Binding-site contacts:
Ligand atom C1 contacts residue ASP70 of chain 1.B at 3.3 Å.
Ligand atom C7 contacts residue GLY61 of chain 1.B at 3.7 Å.
Ligand atom C17 contacts residue MET73 of chain 1.B at 3.6 Å (hydrophobic).
Ligand atom C9 contacts residue GLY61 of chain 1.B at 3.2 Å.
Ligand atom O contacts residue TYR65 of chain 1.B at 3.7 Å.
Ligand atom O1 contacts residue LYS17 of chain 1.B at 2.8 Å (salt-bridge).
Ligand atom N contacts residue GLU64 of chain 1.B at 3.1 Å (salt-bridge).
Ligand atom C2 contacts residue ARG69 of chain 1.B at 3.7 Å.
Ligand atom C13 contacts residue LYS17 of chain 1.B at 3.5 Å.
Ligand atom C8 contacts residue TYR97 of chain 1.B at 3.6 Å (hydrophobic).
Ligand atom O contacts residue ARG69 of chain 1.B at 3.3 Å.
Ligand atom C13 contacts residue GLY11 of chain 1.B at 3.1 Å.
Ligand atom C4 contacts residue GLU64 of chain 1.B at 3.2 Å.
Ligand atom O1 contacts residue GDP1 of chain 1.J at 3.7 Å.
Ligand atom N contacts residue ARG69 of chain 1.B at 3.7 Å.
Ligand atom C contacts residue MET73 of chain 1.B at 3.8 Å (hydrophobic).
Ligand atom CL contacts residue VAL104 of chain 1.B at 3.6 Å.
Ligand atom C12 contacts residue CYS13 of chain 1.B at 1.7 Å (hydrophobic).
Ligand atom C14 contacts residue TYR97 of chain 1.B at 3.7 Å (hydrophobic).
Ligand atom C10 contacts residue CYS13 of chain 1.B at 3.2 Å (hydrophobic).
Ligand atom O1 contacts residue CYS13 of chain 1.B at 3.5 Å.
Ligand atom C2 contacts residue TYR65 of chain 1.B at 3.8 Å (hydrophobic).
Ligand atom C3 contacts residue TYR65 of chain 1.B at 3.7 Å (hydrophobic).
Ligand atom CL1 contacts residue MET73 of chain 1.B at 3.5 Å.
Ligand atom C9 contacts residue CYS13 of chain 1.B at 3.7 Å (hydrophobic).
Ligand atom N contacts residue TYR65 of chain 1.B at 3.8 Å.
Ligand atom C7 contacts residue ALA60 of chain 1.B at 3.4 Å (hydrophobic).
Ligand atom O contacts residue ASP70 of chain 1.B at 2.7 Å (salt-bridge).
Ligand atom CL contacts residue MET73 of chain 1.B at 3.8 Å.
Ligand atom C6 contacts residue ALA60 of chain 1.B at 3.3 Å (hydrophobic).
Ligand atom N3 contacts residue CYS13 of chain 1.B at 3.6 Å.
Ligand atom C5 contacts residue GLN62 of chain 1.B at 3.8 Å.
Ligand atom CL contacts residue GLN100 of chain 1.B at 3.5 Å.
Ligand atom C11 contacts residue CYS13 of chain 1.B at 2.7 Å (hydrophobic).
Ligand atom C4 contacts residue GLN62 of chain 1.B at 3.5 Å.
Ligand atom CL contacts residue ILE101 of chain 1.B at 3.7 Å.
Ligand atom C8 contacts residue GLY11 of chain 1.B at 3.8 Å.
Ligand atom O2 contacts residue ARG69 of chain 1.B at 2.9 Å (salt-bridge).
Ligand atom C2 contacts residue ASP70 of chain 1.B at 3.4 Å.
Ligand atom C10 contacts residue LYS17 of chain 1.B at 3.8 Å.

Sequence of chain 1.B:
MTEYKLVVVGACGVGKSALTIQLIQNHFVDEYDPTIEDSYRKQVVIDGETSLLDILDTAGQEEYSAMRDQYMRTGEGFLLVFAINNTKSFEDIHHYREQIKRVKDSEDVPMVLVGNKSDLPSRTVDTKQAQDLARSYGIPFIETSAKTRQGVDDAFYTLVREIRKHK

This small molecule binds to this protein.
Small molecule (SMILES): CCC(=O)N1CC(N2CCN(C(=O)CNc3cc(Cl)c(Cl)cc3O)CC2)C1